The protein below binds the small molecule below.
Small molecule (SMILES): Nc1ncnc2c1ncn2[C@@H]1O[C@H]([C@@H]2O[C@@H]3[C@H](O[P](=O)(O)O2)[C@@H](CO[P](=O)(O)O[C@H]2[C@@H](O)[C@H](n4cnc5c(N)ncnc54)O[C@@H]2COP(=O)=O)O[C@H]3n2ccc(=O)[nH]c2=O)[C@@H](O[P](=O)(O)OC[C@H]2O[C@@H](n3ccc(=O)[nH]c3=O)[C@H](O)[C@@H]2O)[C@H]1O

Binding-site contacts:
Ligand atom N6 contacts residue TRP47 of chain 35.F at 4.2 Å.
Ligand atom C5 contacts residue TRP47 of chain 35.F at 3.8 Å (hydrophobic).
Ligand atom C4' contacts residue GLU140 of chain 35.F at 3.4 Å.
Ligand atom N1 contacts residue TRP47 of chain 35.F at 3.7 Å.
Ligand atom N7 contacts residue LYS143 of chain 35.F at 3.8 Å.
Ligand atom C3' contacts residue GLU140 of chain 35.F at 3.8 Å.
Ligand atom O3' contacts residue GLU140 of chain 35.F at 4.4 Å.
Ligand atom N9 contacts residue TRP47 of chain 35.F at 3.3 Å.
Ligand atom N9 contacts residue GLU140 of chain 35.F at 4.1 Å.
Ligand atom O2' contacts residue GLU140 of chain 35.F at 2.3 Å (salt-bridge).
Ligand atom C4 contacts residue TRP47 of chain 35.F at 3.3 Å (hydrophobic).
Ligand atom N9 contacts residue LYS143 of chain 35.F at 3.2 Å (salt-bridge).
Ligand atom C2' contacts residue LYS143 of chain 35.F at 3.7 Å.
Ligand atom C5' contacts residue ARG90 of chain 35.F at 4.3 Å.
Ligand atom O4' contacts residue GLU140 of chain 35.F at 3.0 Å (salt-bridge).
Ligand atom O4' contacts residue LYS143 of chain 35.F at 4.2 Å.
Ligand atom C1' contacts residue GLU140 of chain 35.F at 2.7 Å.
Ligand atom N7 contacts residue TRP47 of chain 35.F at 3.6 Å.
Ligand atom C8 contacts residue LYS143 of chain 35.F at 2.7 Å.
Ligand atom C1' contacts residue TRP47 of chain 35.F at 3.7 Å (hydrophobic).
Ligand atom N3 contacts residue TRP47 of chain 35.F at 3.4 Å.
Ligand atom O4' contacts residue TRP47 of chain 35.F at 3.4 Å.
Ligand atom C6 contacts residue TRP47 of chain 35.F at 3.7 Å (hydrophobic).
Ligand atom O2' contacts residue LYS143 of chain 35.F at 3.8 Å.
Ligand atom C8 contacts residue TRP47 of chain 35.F at 3.6 Å (hydrophobic).
Ligand atom C2 contacts residue TRP47 of chain 35.F at 3.4 Å (hydrophobic).
Ligand atom C1' contacts residue LYS143 of chain 35.F at 3.2 Å.
Ligand atom O4' contacts residue LYS143 of chain 35.F at 4.4 Å.
Ligand atom C2' contacts residue GLU140 of chain 35.F at 3.0 Å.

Sequence of chain 35.F:
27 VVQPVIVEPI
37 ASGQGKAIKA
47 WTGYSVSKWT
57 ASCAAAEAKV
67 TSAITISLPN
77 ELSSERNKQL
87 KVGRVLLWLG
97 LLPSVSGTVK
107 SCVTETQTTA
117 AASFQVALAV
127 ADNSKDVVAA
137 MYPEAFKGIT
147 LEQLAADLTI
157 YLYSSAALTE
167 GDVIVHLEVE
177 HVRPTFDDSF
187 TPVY